A protein and the small-molecule ligand that binds it are described below.
Small molecule (SMILES): CC(=O)N[C@@H]1[C@@H](O[C@@H]2O[C@H](CO)[C@H](O)[C@H](O[C@]3(C(=O)O)C[C@H](O)[C@@H](NC(C)=O)[C@H]([C@H](O)[C@H](O)CO)O3)[C@H]2O)[C@H](O)[C@@H](CO)O[C@H]1O

Sequence of chain 2.C:
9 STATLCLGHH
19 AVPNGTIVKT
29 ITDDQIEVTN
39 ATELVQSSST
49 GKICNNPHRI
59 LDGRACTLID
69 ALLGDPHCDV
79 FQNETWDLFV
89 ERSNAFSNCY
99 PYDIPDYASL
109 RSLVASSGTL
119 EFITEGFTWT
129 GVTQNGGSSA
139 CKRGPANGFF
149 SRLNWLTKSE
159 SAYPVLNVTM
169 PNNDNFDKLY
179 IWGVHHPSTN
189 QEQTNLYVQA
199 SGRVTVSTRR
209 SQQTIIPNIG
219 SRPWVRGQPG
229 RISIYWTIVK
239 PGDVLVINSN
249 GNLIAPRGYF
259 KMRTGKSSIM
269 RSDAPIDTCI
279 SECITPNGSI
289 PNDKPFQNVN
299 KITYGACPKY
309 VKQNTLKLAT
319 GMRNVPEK

Binding-site contacts:
Ligand atom C11 contacts residue THR155 of chain 2.C at 3.9 Å.
Ligand atom C5 contacts residue GLY135 of chain 2.C at 3.7 Å.
Ligand atom C11 contacts residue TRP153 of chain 2.C at 3.5 Å (hydrophobic).
Ligand atom C1 contacts residue GLN226 of chain 2.C at 3.2 Å.
Ligand atom C7 contacts residue TRP153 of chain 2.C at 3.5 Å (hydrophobic).
Ligand atom O1A contacts residue SER137 of chain 2.C at 2.8 Å (h-bond).
Ligand atom O1B contacts residue SER137 of chain 2.C at 3.8 Å.
Ligand atom C8 contacts residue GLN226 of chain 2.C at 3.5 Å.
Ligand atom O4 contacts residue GLN226 of chain 2.C at 3.5 Å (h-bond).
Ligand atom C10 contacts residue GLY135 of chain 2.C at 3.7 Å.
Ligand atom O1A contacts residue GLN226 of chain 2.C at 4.0 Å.
Ligand atom O7 contacts residue LEU194 of chain 2.C at 3.5 Å.
Ligand atom O9 contacts residue TYR98 of chain 2.C at 2.7 Å (h-bond).
Ligand atom O8 contacts residue TRP153 of chain 2.C at 3.7 Å.
Ligand atom C6 contacts residue GLU190 of chain 2.C at 3.7 Å.
Ligand atom C8 contacts residue TRP153 of chain 2.C at 3.8 Å (hydrophobic).
Ligand atom O3 contacts residue GLN226 of chain 2.C at 3.5 Å (h-bond).
Ligand atom O6 contacts residue GLN226 of chain 2.C at 4.0 Å.
Ligand atom N5 contacts residue GLY135 of chain 2.C at 2.9 Å (h-bond).
Ligand atom O8 contacts residue GLN226 of chain 2.C at 2.7 Å (h-bond).
Ligand atom C9 contacts residue TRP153 of chain 2.C at 3.6 Å (hydrophobic).
Ligand atom O9 contacts residue GLU190 of chain 2.C at 3.0 Å (salt-bridge).
Ligand atom O9 contacts residue HIS183 of chain 2.C at 3.5 Å (h-bond).
Ligand atom C9 contacts residue GLN226 of chain 2.C at 4.1 Å.
Ligand atom C9 contacts residue TYR98 of chain 2.C at 3.1 Å (hydrophobic).
Ligand atom O10 contacts residue LEU194 of chain 2.C at 3.8 Å.
Ligand atom C8 contacts residue TYR98 of chain 2.C at 3.8 Å (hydrophobic).
Ligand atom O1B contacts residue SER136 of chain 2.C at 2.5 Å (h-bond).
Ligand atom O9 contacts residue GLY228 of chain 2.C at 4.0 Å.
Ligand atom C9 contacts residue HIS183 of chain 2.C at 3.4 Å.
Ligand atom O1B contacts residue GLN226 of chain 2.C at 2.5 Å (h-bond).
Ligand atom O9 contacts residue GLN226 of chain 2.C at 3.4 Å (h-bond).
Ligand atom C9 contacts residue GLU190 of chain 2.C at 3.3 Å.
Ligand atom C1 contacts residue SER136 of chain 2.C at 3.2 Å.
Ligand atom O1A contacts residue SER136 of chain 2.C at 3.2 Å.
Ligand atom C11 contacts residue GLY135 of chain 2.C at 3.8 Å.
Ligand atom C2 contacts residue GLN226 of chain 2.C at 3.8 Å.
Ligand atom C4 contacts residue GLY135 of chain 2.C at 3.7 Å.
Ligand atom O8 contacts residue TYR98 of chain 2.C at 3.2 Å.
Ligand atom C1 contacts residue SER137 of chain 2.C at 3.7 Å.